Sequence of chain 1.A:
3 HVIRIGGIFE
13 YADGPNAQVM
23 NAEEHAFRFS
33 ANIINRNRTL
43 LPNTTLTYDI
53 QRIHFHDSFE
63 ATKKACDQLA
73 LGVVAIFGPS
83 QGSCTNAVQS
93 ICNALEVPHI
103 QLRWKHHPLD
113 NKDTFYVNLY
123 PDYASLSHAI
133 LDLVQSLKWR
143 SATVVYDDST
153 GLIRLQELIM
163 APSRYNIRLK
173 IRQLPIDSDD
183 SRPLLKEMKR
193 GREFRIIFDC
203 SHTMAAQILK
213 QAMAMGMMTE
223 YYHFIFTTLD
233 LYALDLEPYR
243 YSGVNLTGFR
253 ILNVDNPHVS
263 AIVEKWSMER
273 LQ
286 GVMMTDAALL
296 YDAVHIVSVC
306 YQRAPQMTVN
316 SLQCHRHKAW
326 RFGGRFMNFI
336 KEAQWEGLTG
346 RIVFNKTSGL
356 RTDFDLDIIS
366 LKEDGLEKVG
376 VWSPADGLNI

The protein below binds the small molecule below.
Small molecule (SMILES): CC(=O)N[C@@H]1[C@@H](O)[C@H](O)[C@@H](CO)O[C@H]1O

Binding-site contacts:
Ligand atom C7 contacts residue ASN350 of chain 1.A at 3.7 Å.
Ligand atom C1 contacts residue THR352 of chain 1.A at 3.6 Å.
Ligand atom C6 contacts residue SER353 of chain 1.A at 4.1 Å.
Ligand atom C5 contacts residue THR352 of chain 1.A at 3.1 Å.
Ligand atom O5 contacts residue ASN350 of chain 1.A at 2.4 Å (h-bond).
Ligand atom C6 contacts residue THR352 of chain 1.A at 3.5 Å.
Ligand atom O5 contacts residue THR352 of chain 1.A at 3.5 Å (h-bond).
Ligand atom C4 contacts residue ASN350 of chain 1.A at 4.2 Å.
Ligand atom O5 contacts residue SER353 of chain 1.A at 3.9 Å.
Ligand atom C2 contacts residue ASN350 of chain 1.A at 2.5 Å.
Ligand atom C1 contacts residue ASN350 of chain 1.A at 1.4 Å.
Ligand atom N2 contacts residue ASN350 of chain 1.A at 3.0 Å (h-bond).
Ligand atom C5 contacts residue ASN350 of chain 1.A at 3.6 Å.
Ligand atom O7 contacts residue ASN350 of chain 1.A at 3.7 Å.
Ligand atom C4 contacts residue THR352 of chain 1.A at 4.4 Å.
Ligand atom C3 contacts residue ASN350 of chain 1.A at 3.9 Å.
Ligand atom C6 contacts residue ASN350 of chain 1.A at 4.5 Å.